Binding-site contacts:
Ligand atom O3 contacts residue THR244 of chain 1.G at 2.6 Å (h-bond).
Ligand atom O1 contacts residue GLU188 of chain 1.G at 2.8 Å (salt-bridge).
Ligand atom C2 contacts residue ALA209 of chain 1.G at 3.8 Å (hydrophobic).
Ligand atom O2 contacts residue ALA209 of chain 1.G at 4.3 Å.
Ligand atom C1 contacts residue MG1 of chain 1.LA at 2.9 Å.
Ligand atom O4 contacts residue MET207 of chain 1.G at 4.2 Å.
Ligand atom O1 contacts residue ALA209 of chain 1.G at 3.9 Å.
Ligand atom C1 contacts residue THR244 of chain 1.G at 3.7 Å.
Ligand atom C1 contacts residue GLU188 of chain 1.G at 3.5 Å.
Ligand atom O2 contacts residue ASP212 of chain 1.G at 4.1 Å.
Ligand atom C2 contacts residue MG1 of chain 1.LA at 2.9 Å.
Ligand atom O2 contacts residue GLU188 of chain 1.G at 3.3 Å (salt-bridge).
Ligand atom O2 contacts residue LYS186 of chain 1.G at 2.8 Å (salt-bridge).
Ligand atom O4 contacts residue ALA209 of chain 1.G at 4.1 Å.
Ligand atom O2 contacts residue MG1 of chain 1.LA at 2.2 Å.
Ligand atom O3 contacts residue ALA209 of chain 1.G at 3.3 Å.
Ligand atom C1 contacts residue ALA209 of chain 1.G at 3.5 Å (hydrophobic).
Ligand atom C2 contacts residue THR244 of chain 1.G at 4.1 Å.
Ligand atom O3 contacts residue ASP212 of chain 1.G at 3.9 Å.
Ligand atom C2 contacts residue GLU188 of chain 1.G at 3.8 Å.
Ligand atom O3 contacts residue ARG210 of chain 1.G at 3.6 Å (salt-bridge).
Ligand atom O3 contacts residue GLY211 of chain 1.G at 2.9 Å (h-bond).
Ligand atom O1 contacts residue ASP212 of chain 1.G at 2.9 Å (salt-bridge).
Ligand atom O4 contacts residue ARG87 of chain 1.G at 4.0 Å.
Ligand atom C1 contacts residue ASP212 of chain 1.G at 3.8 Å.
Ligand atom C2 contacts residue LYS186 of chain 1.G at 3.5 Å.
Ligand atom O4 contacts residue THR244 of chain 1.G at 3.5 Å (h-bond).
Ligand atom C1 contacts residue GLY211 of chain 1.G at 3.8 Å.
Ligand atom C1 contacts residue ARG210 of chain 1.G at 4.5 Å.
Ligand atom O3 contacts residue MG1 of chain 1.LA at 4.0 Å.
Ligand atom O1 contacts residue GLY211 of chain 1.G at 3.8 Å.
Ligand atom O1 contacts residue MG1 of chain 1.LA at 2.1 Å.
Ligand atom O4 contacts residue MET276 of chain 1.G at 4.2 Å.
Ligand atom O4 contacts residue LYS186 of chain 1.G at 3.7 Å.
Ligand atom O4 contacts residue MG1 of chain 1.LA at 4.2 Å.

Sequence of chain 1.G:
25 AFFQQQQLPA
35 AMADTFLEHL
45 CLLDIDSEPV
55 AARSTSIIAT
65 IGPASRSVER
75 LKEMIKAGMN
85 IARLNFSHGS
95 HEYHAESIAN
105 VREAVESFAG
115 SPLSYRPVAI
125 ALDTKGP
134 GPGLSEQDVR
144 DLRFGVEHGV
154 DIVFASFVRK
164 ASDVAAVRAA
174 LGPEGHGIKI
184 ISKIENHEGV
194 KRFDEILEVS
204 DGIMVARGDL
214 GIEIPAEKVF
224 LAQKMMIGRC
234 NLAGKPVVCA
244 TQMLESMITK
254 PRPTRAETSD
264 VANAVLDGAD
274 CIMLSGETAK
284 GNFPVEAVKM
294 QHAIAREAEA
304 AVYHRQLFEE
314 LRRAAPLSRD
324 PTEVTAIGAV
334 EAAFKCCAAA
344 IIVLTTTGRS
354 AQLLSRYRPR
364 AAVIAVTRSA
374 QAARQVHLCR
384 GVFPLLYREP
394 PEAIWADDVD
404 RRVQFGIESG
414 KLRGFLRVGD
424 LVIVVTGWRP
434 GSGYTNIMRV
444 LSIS

A protein and the small-molecule ligand that binds it are described below.
Small molecule (SMILES): O=C([O-])C(=O)[O-]